The small molecule below binds the protein below.
Small molecule (SMILES): O=C(O)c1[nH]c2cc(Cl)ccc2c1-c1c(-c2ccccc2)ncn1Cc1ccc(Cl)cc1

Binding-site contacts:
Ligand atom CL30 contacts residue TYR84 of chain 1.A at 3.6 Å.
Ligand atom C20 contacts residue GLY42 of chain 1.A at 3.9 Å.
Ligand atom C31 contacts residue ILE83 of chain 1.A at 4.2 Å (hydrophobic).
Ligand atom C7 contacts residue GLY42 of chain 1.A at 3.5 Å.
Ligand atom O11 contacts residue PHE39 of chain 1.A at 3.6 Å.
Ligand atom C29 contacts residue LEU38 of chain 1.A at 4.0 Å (hydrophobic).
Ligand atom C27 contacts residue LEU38 of chain 1.A at 4.1 Å (hydrophobic).
Ligand atom C19 contacts residue ILE45 of chain 1.A at 4.1 Å (hydrophobic).
Ligand atom C19 contacts residue MET46 of chain 1.A at 3.7 Å (hydrophobic).
Ligand atom C3 contacts residue PHE75 of chain 1.A at 4.2 Å (hydrophobic).
Ligand atom C18 contacts residue VAL77 of chain 1.A at 3.9 Å (hydrophobic).
Ligand atom CL2 contacts residue LEU41 of chain 1.A at 3.8 Å.
Ligand atom C31 contacts residue VAL77 of chain 1.A at 3.1 Å (hydrophobic).
Ligand atom C1 contacts residue ILE45 of chain 1.A at 3.7 Å (hydrophobic).
Ligand atom C6 contacts residue LEU38 of chain 1.A at 3.4 Å (hydrophobic).
Ligand atom N8 contacts residue GLY42 of chain 1.A at 3.6 Å.
Ligand atom C32 contacts residue VAL77 of chain 1.A at 3.4 Å (hydrophobic).
Ligand atom C31 contacts residue HIS80 of chain 1.A at 3.2 Å.
Ligand atom C17 contacts residue VAL77 of chain 1.A at 3.4 Å (hydrophobic).
Ligand atom CL30 contacts residue ILE83 of chain 1.A at 3.6 Å.
Ligand atom C20 contacts residue MET46 of chain 1.A at 3.8 Å (hydrophobic).
Ligand atom CL2 contacts residue ILE45 of chain 1.A at 3.9 Å.
Ligand atom C9 contacts residue LEU38 of chain 1.A at 3.9 Å (hydrophobic).
Ligand atom CL2 contacts residue ILE83 of chain 1.A at 4.0 Å.
Ligand atom C6 contacts residue GLY42 of chain 1.A at 3.7 Å.
Ligand atom CL2 contacts residue PHE70 of chain 1.A at 3.8 Å.
Ligand atom C16 contacts residue VAL77 of chain 1.A at 4.2 Å (hydrophobic).
Ligand atom CL2 contacts residue PHE75 of chain 1.A at 4.2 Å.
Ligand atom C28 contacts residue LEU38 of chain 1.A at 3.4 Å (hydrophobic).
Ligand atom C7 contacts residue LEU38 of chain 1.A at 3.4 Å (hydrophobic).
Ligand atom N8 contacts residue LEU38 of chain 1.A at 2.7 Å (h-bond).
Ligand atom C29 contacts residue HIS80 of chain 1.A at 3.5 Å.
Ligand atom N22 contacts residue VAL77 of chain 1.A at 4.1 Å.
Ligand atom C7 contacts residue LEU41 of chain 1.A at 3.7 Å (hydrophobic).
Ligand atom O11 contacts residue LEU38 of chain 1.A at 3.7 Å.
Ligand atom CL30 contacts residue LEU38 of chain 1.A at 4.1 Å.
Ligand atom C3 contacts residue ILE45 of chain 1.A at 3.8 Å (hydrophobic).
Ligand atom C32 contacts residue HIS80 of chain 1.A at 3.9 Å.
Ligand atom C4 contacts residue VAL77 of chain 1.A at 4.0 Å (hydrophobic).
Ligand atom CL30 contacts residue HIS80 of chain 1.A at 3.5 Å.

Sequence of chain 1.A:
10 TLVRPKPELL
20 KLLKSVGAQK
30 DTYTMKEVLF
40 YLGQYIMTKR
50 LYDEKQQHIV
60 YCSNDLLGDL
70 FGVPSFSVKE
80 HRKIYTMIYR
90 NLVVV